The small molecule below binds the protein below.
Small molecule (SMILES): CC(=O)N[C@@H]1[C@@H](O)[C@H](O)[C@@H](CO)O[C@H]1O

Binding-site contacts:
Ligand atom C2 contacts residue ASN454 of chain 2.A at 2.4 Å.
Ligand atom O7 contacts residue ASN454 of chain 2.A at 4.4 Å.
Ligand atom C2 contacts residue GLU452 of chain 2.A at 4.2 Å.
Ligand atom C4 contacts residue ASN454 of chain 2.A at 4.2 Å.
Ligand atom O5 contacts residue ASN454 of chain 2.A at 2.4 Å (h-bond).
Ligand atom C3 contacts residue ASN454 of chain 2.A at 3.8 Å.
Ligand atom C5 contacts residue ASN454 of chain 2.A at 3.7 Å.
Ligand atom C7 contacts residue ASN454 of chain 2.A at 3.5 Å.
Ligand atom C7 contacts residue GLU452 of chain 2.A at 3.8 Å.
Ligand atom N2 contacts residue ASN454 of chain 2.A at 2.8 Å (h-bond).
Ligand atom C1 contacts residue ASN454 of chain 2.A at 1.4 Å.
Ligand atom N2 contacts residue GLU452 of chain 2.A at 3.2 Å (salt-bridge).
Ligand atom C1 contacts residue GLU452 of chain 2.A at 4.2 Å.
Ligand atom O7 contacts residue GLU452 of chain 2.A at 3.6 Å.
Ligand atom C8 contacts residue ASN454 of chain 2.A at 3.9 Å.

Sequence of chain 2.A:
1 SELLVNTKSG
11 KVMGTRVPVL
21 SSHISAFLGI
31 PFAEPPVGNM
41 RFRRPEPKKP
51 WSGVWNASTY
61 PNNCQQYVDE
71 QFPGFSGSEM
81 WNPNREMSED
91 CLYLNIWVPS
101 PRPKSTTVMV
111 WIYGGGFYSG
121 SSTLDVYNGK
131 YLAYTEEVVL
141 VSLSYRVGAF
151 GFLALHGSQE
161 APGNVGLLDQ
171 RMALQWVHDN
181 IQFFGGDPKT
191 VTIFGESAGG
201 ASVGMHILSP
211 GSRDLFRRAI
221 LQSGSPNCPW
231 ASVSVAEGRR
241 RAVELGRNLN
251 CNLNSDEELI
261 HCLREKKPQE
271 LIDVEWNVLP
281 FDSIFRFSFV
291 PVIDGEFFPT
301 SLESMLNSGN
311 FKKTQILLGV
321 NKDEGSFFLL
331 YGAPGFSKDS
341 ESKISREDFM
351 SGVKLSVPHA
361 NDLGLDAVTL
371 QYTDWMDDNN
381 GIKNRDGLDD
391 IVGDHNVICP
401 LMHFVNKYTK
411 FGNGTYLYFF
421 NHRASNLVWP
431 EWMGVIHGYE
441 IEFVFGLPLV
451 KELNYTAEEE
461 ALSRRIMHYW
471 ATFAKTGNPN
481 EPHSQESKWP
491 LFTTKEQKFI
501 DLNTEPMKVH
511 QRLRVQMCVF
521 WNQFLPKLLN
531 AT